Sequence of chain 1.F:
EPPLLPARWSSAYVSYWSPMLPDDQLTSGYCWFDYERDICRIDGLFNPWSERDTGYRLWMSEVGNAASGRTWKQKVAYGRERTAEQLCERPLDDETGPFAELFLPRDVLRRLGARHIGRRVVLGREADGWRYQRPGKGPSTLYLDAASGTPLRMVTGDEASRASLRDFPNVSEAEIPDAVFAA

This small molecule binds to this protein.
Small molecule (SMILES): O=C(O)C(=O)Cc1ccccc1

Binding-site contacts:
Ligand atom O2 contacts residue THR34 of chain 1.F at 4.0 Å.
Ligand atom C1' contacts residue TYR20 of chain 1.F at 4.0 Å (hydrophobic).
Ligand atom C2' contacts residue PHE53 of chain 1.F at 4.1 Å (hydrophobic).
Ligand atom C6' contacts residue PHE53 of chain 1.F at 3.9 Å (hydrophobic).
Ligand atom C3' contacts residue MET67 of chain 1.F at 3.3 Å (hydrophobic).
Ligand atom C2' contacts residue ILE49 of chain 1.F at 3.9 Å (hydrophobic).
Ligand atom C6' contacts residue ILE49 of chain 1.F at 3.9 Å (hydrophobic).
Ligand atom C3 contacts residue PPY1 of chain 1.R at 4.0 Å.
Ligand atom C3' contacts residue ILE49 of chain 1.F at 3.9 Å (hydrophobic).
Ligand atom C2 contacts residue TYR20 of chain 1.F at 4.1 Å (hydrophobic).
Ligand atom C2 contacts residue ASN54 of chain 1.F at 3.7 Å.
Ligand atom C2' contacts residue TYR20 of chain 1.F at 3.3 Å (hydrophobic).
Ligand atom C3' contacts residue PHE53 of chain 1.F at 4.2 Å (hydrophobic).
Ligand atom C1 contacts residue ARG175 of chain 1.F at 3.8 Å.
Ligand atom C3 contacts residue ILE49 of chain 1.F at 4.0 Å (hydrophobic).
Ligand atom C3' contacts residue TYR20 of chain 1.F at 4.2 Å (hydrophobic).
Ligand atom C1' contacts residue PHE53 of chain 1.F at 4.0 Å (hydrophobic).
Ligand atom O2 contacts residue ASN54 of chain 1.F at 3.3 Å.
Ligand atom C1' contacts residue ILE49 of chain 1.F at 3.7 Å (hydrophobic).
Ligand atom O2 contacts residue TYR20 of chain 1.F at 3.9 Å.
Ligand atom C5' contacts residue GLU69 of chain 1.F at 3.5 Å.
Ligand atom O1 contacts residue ARG175 of chain 1.F at 2.8 Å (salt-bridge).
Ligand atom O2 contacts residue SER22 of chain 1.F at 2.6 Å (h-bond).
Ligand atom C2' contacts residue GLY51 of chain 1.F at 4.1 Å.
Ligand atom C1 contacts residue ASN54 of chain 1.F at 3.4 Å.
Ligand atom O3 contacts residue LEU52 of chain 1.F at 3.8 Å.
Ligand atom C5' contacts residue ILE49 of chain 1.F at 4.0 Å (hydrophobic).
Ligand atom O3 contacts residue ASN54 of chain 1.F at 2.8 Å (h-bond).
Ligand atom C4' contacts residue GLU69 of chain 1.F at 4.1 Å.
Ligand atom C3 contacts residue TYR20 of chain 1.F at 4.0 Å (hydrophobic).
Ligand atom O1 contacts residue ASN54 of chain 1.F at 3.5 Å (h-bond).
Ligand atom O1 contacts residue SER22 of chain 1.F at 3.5 Å (h-bond).
Ligand atom C1 contacts residue SER22 of chain 1.F at 3.5 Å.
Ligand atom C3' contacts residue GLY51 of chain 1.F at 3.5 Å.
Ligand atom C4' contacts residue ILE49 of chain 1.F at 3.5 Å (hydrophobic).
Ligand atom O1 contacts residue PPY1 of chain 1.R at 3.9 Å.
Ligand atom C5' contacts residue MET67 of chain 1.F at 3.7 Å (hydrophobic).
Ligand atom C4' contacts residue MET67 of chain 1.F at 3.5 Å (hydrophobic).
Ligand atom C5' contacts residue PHE53 of chain 1.F at 4.1 Å (hydrophobic).
Ligand atom O3 contacts residue PHE53 of chain 1.F at 3.3 Å.